Binding-site contacts:
Ligand atom O6 contacts residue ASN283 of chain 1.B at 4.4 Å.
Ligand atom C2 contacts residue ASN283 of chain 1.B at 2.5 Å.
Ligand atom O7 contacts residue MET310 of chain 1.B at 4.3 Å.
Ligand atom C4 contacts residue ASN283 of chain 1.B at 4.2 Å.
Ligand atom O7 contacts residue TYR284 of chain 1.B at 4.0 Å.
Ligand atom C1 contacts residue ILE281 of chain 1.B at 4.2 Å (hydrophobic).
Ligand atom N2 contacts residue ASN283 of chain 1.B at 3.2 Å (h-bond).
Ligand atom O6 contacts residue ARG558 of chain 1.B at 4.2 Å.
Ligand atom C1 contacts residue ASN283 of chain 1.B at 1.4 Å.
Ligand atom O3 contacts residue THR312 of chain 1.B at 4.2 Å.
Ligand atom O5 contacts residue ILE281 of chain 1.B at 4.2 Å.
Ligand atom C8 contacts residue ASN283 of chain 1.B at 3.7 Å.
Ligand atom N2 contacts residue SER311 of chain 1.B at 4.2 Å.
Ligand atom C7 contacts residue ASN283 of chain 1.B at 3.7 Å.
Ligand atom C8 contacts residue GLU639 of chain 1.B at 3.9 Å.
Ligand atom C2 contacts residue SER311 of chain 1.B at 4.2 Å.
Ligand atom C5 contacts residue ASN283 of chain 1.B at 3.6 Å.
Ligand atom C8 contacts residue ARG279 of chain 1.B at 4.3 Å.
Ligand atom C3 contacts residue ASN283 of chain 1.B at 3.9 Å.
Ligand atom O7 contacts residue ARG279 of chain 1.B at 4.4 Å.
Ligand atom O5 contacts residue ASN283 of chain 1.B at 2.3 Å (h-bond).

A protein and the small-molecule ligand that binds it are described below.
Small molecule (SMILES): CC(=O)N[C@H]1[C@H](O[C@H]2[C@H](O)[C@@H](NC(C)=O)CO[C@@H]2CO)O[C@H](CO)[C@@H](O)[C@@H]1O

Sequence of chain 1.B:
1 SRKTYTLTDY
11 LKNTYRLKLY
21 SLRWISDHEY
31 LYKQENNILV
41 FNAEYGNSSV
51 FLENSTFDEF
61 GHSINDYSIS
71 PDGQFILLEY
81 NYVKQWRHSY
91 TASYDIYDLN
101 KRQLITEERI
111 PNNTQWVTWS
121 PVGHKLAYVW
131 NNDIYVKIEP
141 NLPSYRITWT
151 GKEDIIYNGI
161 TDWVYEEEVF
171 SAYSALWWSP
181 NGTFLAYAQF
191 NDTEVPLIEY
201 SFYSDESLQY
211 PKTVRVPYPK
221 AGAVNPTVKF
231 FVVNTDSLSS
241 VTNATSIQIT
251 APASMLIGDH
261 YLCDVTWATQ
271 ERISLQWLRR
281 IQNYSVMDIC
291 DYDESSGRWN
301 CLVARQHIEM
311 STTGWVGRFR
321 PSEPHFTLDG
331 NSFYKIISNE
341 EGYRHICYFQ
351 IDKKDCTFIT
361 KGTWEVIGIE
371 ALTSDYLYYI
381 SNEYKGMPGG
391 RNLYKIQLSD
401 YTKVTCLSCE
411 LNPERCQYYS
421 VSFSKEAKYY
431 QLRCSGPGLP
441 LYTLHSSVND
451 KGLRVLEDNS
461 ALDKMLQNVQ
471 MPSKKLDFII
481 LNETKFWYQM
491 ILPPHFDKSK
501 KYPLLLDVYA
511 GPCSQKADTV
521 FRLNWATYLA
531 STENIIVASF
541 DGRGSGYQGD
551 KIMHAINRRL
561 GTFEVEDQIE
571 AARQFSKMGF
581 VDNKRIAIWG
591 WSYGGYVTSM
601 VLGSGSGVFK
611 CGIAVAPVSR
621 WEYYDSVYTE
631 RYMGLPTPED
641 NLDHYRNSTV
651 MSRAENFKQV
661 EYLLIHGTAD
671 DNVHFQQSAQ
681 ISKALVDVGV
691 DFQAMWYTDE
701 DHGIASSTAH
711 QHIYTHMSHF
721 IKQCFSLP